Binding-site contacts:
Ligand atom O contacts residue LEU121 of chain 1.E at 3.7 Å.
Ligand atom CB contacts residue ALA100 of chain 1.E at 3.3 Å (hydrophobic).
Ligand atom O contacts residue GLN110 of chain 1.E at 3.5 Å (h-bond).
Ligand atom O contacts residue ASN101 of chain 1.E at 3.3 Å (h-bond).
Ligand atom CA contacts residue GLY71 of chain 1.E at 3.6 Å.
Ligand atom CB contacts residue ASN101 of chain 1.E at 3.9 Å.
Ligand atom C contacts residue GLN62 of chain 1.E at 3.4 Å.
Ligand atom C contacts residue ARG54 of chain 1.E at 3.9 Å.
Ligand atom CA contacts residue ASN101 of chain 1.E at 3.8 Å.
Ligand atom N contacts residue PHE59 of chain 1.E at 3.7 Å.
Ligand atom CA contacts residue HIS125 of chain 1.E at 3.6 Å.
Ligand atom OXT contacts residue TRP120 of chain 1.E at 3.1 Å.
Ligand atom N contacts residue ARG54 of chain 1.E at 3.9 Å.
Ligand atom CD contacts residue ARG54 of chain 1.E at 3.8 Å.
Ligand atom N contacts residue GLN62 of chain 1.E at 3.7 Å.
Ligand atom C contacts residue ASN101 of chain 1.E at 3.8 Å.
Ligand atom CA contacts residue ASN101 of chain 1.E at 3.7 Å.
Ligand atom CG contacts residue MSE60 of chain 1.E at 3.9 Å.
Ligand atom C contacts residue TRP120 of chain 1.E at 3.7 Å (hydrophobic).
Ligand atom CB contacts residue HIS125 of chain 1.E at 3.5 Å.
Ligand atom O contacts residue ARG54 of chain 1.E at 2.7 Å (salt-bridge).
Ligand atom CB contacts residue PHE112 of chain 1.E at 3.9 Å (hydrophobic).
Ligand atom N contacts residue ASN101 of chain 1.E at 2.9 Å (h-bond).
Ligand atom O contacts residue GLY71 of chain 1.E at 3.8 Å.
Ligand atom N contacts residue HIS125 of chain 1.E at 3.9 Å.
Ligand atom N contacts residue GLY71 of chain 1.E at 2.8 Å (h-bond).
Ligand atom CD contacts residue PHE112 of chain 1.E at 3.9 Å (hydrophobic).
Ligand atom CD2 contacts residue THR72 of chain 1.E at 3.8 Å.
Ligand atom C contacts residue PHE59 of chain 1.E at 3.5 Å (hydrophobic).
Ligand atom CG contacts residue PHE112 of chain 1.E at 3.7 Å (hydrophobic).
Ligand atom O contacts residue PHE59 of chain 1.E at 3.9 Å.
Ligand atom O contacts residue ALA102 of chain 1.E at 3.8 Å.
Ligand atom CA contacts residue GLN62 of chain 1.E at 3.4 Å.
Ligand atom C contacts residue GLY71 of chain 1.E at 3.6 Å.
Ligand atom O contacts residue PHE59 of chain 1.E at 3.4 Å.
Ligand atom CA contacts residue GLY71 of chain 1.E at 3.7 Å.
Ligand atom O contacts residue GLN62 of chain 1.E at 2.6 Å (h-bond).
Ligand atom O contacts residue TRP120 of chain 1.E at 2.8 Å (h-bond).
Ligand atom CD contacts residue GLN62 of chain 1.E at 3.6 Å.
Ligand atom C contacts residue ASN101 of chain 1.E at 3.8 Å.

Sequence of chain 1.E:
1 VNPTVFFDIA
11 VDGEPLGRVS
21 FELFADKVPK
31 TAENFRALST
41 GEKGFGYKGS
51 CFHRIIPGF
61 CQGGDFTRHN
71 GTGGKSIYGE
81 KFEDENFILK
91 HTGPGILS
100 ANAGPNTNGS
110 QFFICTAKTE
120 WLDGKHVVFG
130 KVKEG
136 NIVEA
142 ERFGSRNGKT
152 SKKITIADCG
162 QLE

This protein binds this small molecule.
Small molecule (SMILES): CC[C@H](C)[C@H](NC(=O)[C@@H]1CCCN1C(=O)CNC(=O)[C@H](C)NC(=O)[C@@H](N)Cc1cnc[nH]1)C(=O)N[C@@H](C)C(=O)O